A protein and the small-molecule ligand that binds it are described below.
Small molecule (SMILES): CC(=O)N[C@@H]1[C@@H](O)[C@H](O)[C@@H](CO)O[C@H]1O

Sequence of chain 2.C:
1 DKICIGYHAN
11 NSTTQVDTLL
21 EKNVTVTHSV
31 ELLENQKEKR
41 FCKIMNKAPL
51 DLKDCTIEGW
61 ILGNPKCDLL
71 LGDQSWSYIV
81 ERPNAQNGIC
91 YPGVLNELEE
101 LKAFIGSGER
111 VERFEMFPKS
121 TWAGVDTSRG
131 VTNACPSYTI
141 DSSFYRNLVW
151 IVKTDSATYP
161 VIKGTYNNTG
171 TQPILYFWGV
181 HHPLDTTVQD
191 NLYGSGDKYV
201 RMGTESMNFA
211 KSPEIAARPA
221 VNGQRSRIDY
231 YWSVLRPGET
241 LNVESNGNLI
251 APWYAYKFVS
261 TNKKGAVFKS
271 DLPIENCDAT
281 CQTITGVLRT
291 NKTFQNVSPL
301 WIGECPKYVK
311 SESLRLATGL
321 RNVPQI

Binding-site contacts:
Ligand atom N2 contacts residue ASN11 of chain 2.C at 3.2 Å (h-bond).
Ligand atom C2 contacts residue ASN11 of chain 2.C at 2.4 Å.
Ligand atom C7 contacts residue ASN11 of chain 2.C at 3.6 Å.
Ligand atom O7 contacts residue ASN11 of chain 2.C at 3.3 Å (h-bond).
Ligand atom C3 contacts residue ASN11 of chain 2.C at 3.6 Å.
Ligand atom O3 contacts residue ASN11 of chain 2.C at 3.9 Å.
Ligand atom C5 contacts residue ASN11 of chain 2.C at 3.7 Å.
Ligand atom O5 contacts residue ASN11 of chain 2.C at 2.4 Å (h-bond).
Ligand atom C4 contacts residue ASN11 of chain 2.C at 4.2 Å.
Ligand atom C1 contacts residue ASN11 of chain 2.C at 1.5 Å.